This protein binds this small molecule.
Small molecule (SMILES): CC(=O)N[C@H]1[C@H](O[C@H]2[C@H](O)[C@@H](NC(C)=O)CO[C@@H]2CO)O[C@H](CO)[C@@H](O)[C@@H]1O

Binding-site contacts:
Ligand atom C7 contacts residue ASN1098 of chain 1.C at 3.3 Å.
Ligand atom C1 contacts residue ASN1098 of chain 1.C at 1.4 Å.
Ligand atom C1 contacts residue THR1100 of chain 1.C at 3.4 Å.
Ligand atom C3 contacts residue HIS1101 of chain 1.C at 4.2 Å.
Ligand atom O3 contacts residue THR1100 of chain 1.C at 4.3 Å.
Ligand atom O5 contacts residue THR1100 of chain 1.C at 4.5 Å.
Ligand atom C1 contacts residue PHE1103 of chain 1.C at 4.0 Å (hydrophobic).
Ligand atom C3 contacts residue THR1100 of chain 1.C at 3.5 Å.
Ligand atom N2 contacts residue ASN1098 of chain 1.C at 2.9 Å (h-bond).
Ligand atom C2 contacts residue THR1100 of chain 1.C at 3.4 Å.
Ligand atom C8 contacts residue THR1100 of chain 1.C at 4.1 Å.
Ligand atom O5 contacts residue ASN1098 of chain 1.C at 2.4 Å (h-bond).
Ligand atom C6 contacts residue PHE1103 of chain 1.C at 3.6 Å (hydrophobic).
Ligand atom O5 contacts residue HIS1101 of chain 1.C at 4.4 Å.
Ligand atom C4 contacts residue ASN1098 of chain 1.C at 4.2 Å.
Ligand atom C8 contacts residue HIS1101 of chain 1.C at 4.0 Å.
Ligand atom C5 contacts residue HIS1101 of chain 1.C at 3.8 Å.
Ligand atom C2 contacts residue ASN1098 of chain 1.C at 2.5 Å.
Ligand atom C7 contacts residue HIS1101 of chain 1.C at 4.0 Å.
Ligand atom N2 contacts residue THR1100 of chain 1.C at 3.0 Å (h-bond).
Ligand atom C8 contacts residue ASN1098 of chain 1.C at 3.4 Å.
Ligand atom C4 contacts residue HIS1101 of chain 1.C at 4.3 Å.
Ligand atom C1 contacts residue HIS1101 of chain 1.C at 4.3 Å.
Ligand atom O5 contacts residue PHE1103 of chain 1.C at 3.3 Å.
Ligand atom C5 contacts residue ASN1098 of chain 1.C at 3.7 Å.
Ligand atom O7 contacts residue HIS1101 of chain 1.C at 3.6 Å.
Ligand atom C7 contacts residue THR1100 of chain 1.C at 4.1 Å.
Ligand atom C5 contacts residue PHE1103 of chain 1.C at 3.8 Å (hydrophobic).
Ligand atom C3 contacts residue ASN1098 of chain 1.C at 3.8 Å.
Ligand atom O4 contacts residue HIS1101 of chain 1.C at 4.1 Å.
Ligand atom O7 contacts residue ASN1098 of chain 1.C at 3.3 Å (h-bond).

Sequence of chain 1.C:
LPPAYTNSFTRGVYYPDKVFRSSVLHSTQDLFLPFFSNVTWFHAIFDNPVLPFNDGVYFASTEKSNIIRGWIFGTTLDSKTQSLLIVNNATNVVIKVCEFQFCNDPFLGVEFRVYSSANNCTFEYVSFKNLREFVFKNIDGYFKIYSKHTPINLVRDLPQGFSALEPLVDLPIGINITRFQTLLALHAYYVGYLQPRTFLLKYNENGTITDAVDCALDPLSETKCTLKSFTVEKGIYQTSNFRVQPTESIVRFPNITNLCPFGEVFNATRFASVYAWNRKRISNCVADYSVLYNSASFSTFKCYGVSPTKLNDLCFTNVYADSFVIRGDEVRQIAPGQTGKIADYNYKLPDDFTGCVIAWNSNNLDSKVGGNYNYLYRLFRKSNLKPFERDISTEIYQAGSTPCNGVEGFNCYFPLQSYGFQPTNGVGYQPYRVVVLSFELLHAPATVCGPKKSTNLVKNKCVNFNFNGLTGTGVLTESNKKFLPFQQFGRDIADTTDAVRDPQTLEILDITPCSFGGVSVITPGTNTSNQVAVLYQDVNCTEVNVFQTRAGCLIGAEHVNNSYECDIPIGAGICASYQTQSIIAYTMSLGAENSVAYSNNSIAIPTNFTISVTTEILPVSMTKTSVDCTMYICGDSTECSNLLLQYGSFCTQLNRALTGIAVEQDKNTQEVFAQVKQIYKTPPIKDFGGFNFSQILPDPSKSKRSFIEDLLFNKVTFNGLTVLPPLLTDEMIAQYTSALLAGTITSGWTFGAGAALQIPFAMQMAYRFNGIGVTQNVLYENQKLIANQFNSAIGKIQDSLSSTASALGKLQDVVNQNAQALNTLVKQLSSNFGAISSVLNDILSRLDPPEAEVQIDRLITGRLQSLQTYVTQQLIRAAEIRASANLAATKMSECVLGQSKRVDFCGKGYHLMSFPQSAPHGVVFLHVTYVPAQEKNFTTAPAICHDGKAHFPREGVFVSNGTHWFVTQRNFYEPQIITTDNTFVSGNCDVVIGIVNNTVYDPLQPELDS